Binding-site contacts:
Ligand atom C07 contacts residue PHE288 of chain 1.A at 3.9 Å (hydrophobic).
Ligand atom C14 contacts residue VAL271 of chain 1.A at 3.5 Å (hydrophobic).
Ligand atom N01 contacts residue PRO269 of chain 1.A at 4.0 Å.
Ligand atom C09 contacts residue GLU296 of chain 1.A at 3.7 Å.
Ligand atom C21 contacts residue ASN273 of chain 1.A at 3.7 Å.
Ligand atom N02 contacts residue GLU296 of chain 1.A at 2.8 Å (salt-bridge).
Ligand atom C02 contacts residue PRO269 of chain 1.A at 3.9 Å (hydrophobic).
Ligand atom C11 contacts residue VAL271 of chain 1.A at 3.5 Å (hydrophobic).
Ligand atom C13 contacts residue VAL271 of chain 1.A at 3.5 Å (hydrophobic).
Ligand atom C02 contacts residue TRP291 of chain 1.A at 3.8 Å (hydrophobic).
Ligand atom C16 contacts residue HEM1 of chain 1.C at 3.5 Å.
Ligand atom C12 contacts residue VAL271 of chain 1.A at 3.5 Å (hydrophobic).
Ligand atom N02 contacts residue TRP291 of chain 1.A at 2.9 Å (h-bond).
Ligand atom C16 contacts residue VAL271 of chain 1.A at 3.5 Å (hydrophobic).
Ligand atom C08 contacts residue GLU296 of chain 1.A at 3.4 Å.
Ligand atom C27 contacts residue MET40 of chain 1.A at 3.7 Å (hydrophobic).
Ligand atom C18 contacts residue ASN273 of chain 1.A at 4.0 Å.
Ligand atom C12 contacts residue HEM1 of chain 1.C at 3.5 Å.
Ligand atom C18 contacts residue TYR410 of chain 1.A at 3.5 Å (hydrophobic).
Ligand atom N02 contacts residue HEM1 of chain 1.C at 3.3 Å.
Ligand atom C26 contacts residue TYR410 of chain 1.A at 3.5 Å (hydrophobic).
Ligand atom C06 contacts residue GLU296 of chain 1.A at 3.3 Å.
Ligand atom C21 contacts residue TYR410 of chain 1.A at 3.6 Å (hydrophobic).
Ligand atom C02 contacts residue GLU296 of chain 1.A at 3.5 Å.
Ligand atom C07 contacts residue SER289 of chain 1.A at 4.0 Å.
Ligand atom C05 contacts residue VAL271 of chain 1.A at 3.6 Å (hydrophobic).
Ligand atom C15 contacts residue VAL271 of chain 1.A at 3.6 Å (hydrophobic).
Ligand atom C03 contacts residue HEM1 of chain 1.C at 3.4 Å.
Ligand atom C07 contacts residue GLY290 of chain 1.A at 3.8 Å.
Ligand atom C16 contacts residue MET274 of chain 1.A at 3.7 Å (hydrophobic).
Ligand atom C08 contacts residue VAL271 of chain 1.A at 4.0 Å (hydrophobic).
Ligand atom C03 contacts residue PRO269 of chain 1.A at 3.8 Å (hydrophobic).
Ligand atom C02 contacts residue HEM1 of chain 1.C at 3.6 Å.
Ligand atom C09 contacts residue HEM1 of chain 1.C at 3.6 Å.
Ligand atom C07 contacts residue HEM1 of chain 1.C at 3.6 Å.
Ligand atom C11 contacts residue HEM1 of chain 1.C at 3.4 Å.
Ligand atom N01 contacts residue GLU296 of chain 1.A at 2.5 Å (salt-bridge).
Ligand atom N02 contacts residue TYR292 of chain 1.A at 3.7 Å.
Ligand atom N02 contacts residue MET293 of chain 1.A at 4.0 Å.
Ligand atom C07 contacts residue PRO269 of chain 1.A at 4.0 Å (hydrophobic).

Sequence of chain 1.A:
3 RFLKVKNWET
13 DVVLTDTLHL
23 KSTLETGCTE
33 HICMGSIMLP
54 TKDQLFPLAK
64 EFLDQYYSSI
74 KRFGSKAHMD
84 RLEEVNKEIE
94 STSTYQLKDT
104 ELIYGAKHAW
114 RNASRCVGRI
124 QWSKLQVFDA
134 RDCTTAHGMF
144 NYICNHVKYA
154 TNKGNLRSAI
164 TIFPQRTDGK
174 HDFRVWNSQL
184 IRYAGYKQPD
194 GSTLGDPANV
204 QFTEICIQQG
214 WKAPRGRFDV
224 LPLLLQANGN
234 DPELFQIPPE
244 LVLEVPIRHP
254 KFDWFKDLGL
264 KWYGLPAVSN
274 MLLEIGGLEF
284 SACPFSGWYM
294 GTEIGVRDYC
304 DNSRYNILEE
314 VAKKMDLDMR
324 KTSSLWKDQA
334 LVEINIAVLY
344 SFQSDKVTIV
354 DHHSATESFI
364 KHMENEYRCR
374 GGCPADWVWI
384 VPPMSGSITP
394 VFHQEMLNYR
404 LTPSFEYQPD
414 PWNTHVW

The protein below binds the small molecule below.
Small molecule (SMILES): Cc1cc(N)nc(CCc2cccc(CCc3cc(C)nc(N)c3)c2)c1